Sequence of chain 1.B:
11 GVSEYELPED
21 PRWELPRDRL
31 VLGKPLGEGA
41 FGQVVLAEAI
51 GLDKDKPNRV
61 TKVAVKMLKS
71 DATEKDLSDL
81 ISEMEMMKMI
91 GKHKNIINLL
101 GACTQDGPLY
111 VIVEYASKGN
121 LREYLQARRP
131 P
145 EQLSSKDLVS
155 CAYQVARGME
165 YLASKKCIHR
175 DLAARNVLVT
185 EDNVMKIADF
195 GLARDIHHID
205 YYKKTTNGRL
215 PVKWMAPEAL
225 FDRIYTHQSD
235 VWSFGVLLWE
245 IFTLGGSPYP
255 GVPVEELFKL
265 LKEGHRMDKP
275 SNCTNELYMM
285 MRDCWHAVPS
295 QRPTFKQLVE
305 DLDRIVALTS

A protein and the small-molecule ligand that binds it are described below.
Small molecule (SMILES): O=C(O)c1cncc(-c2cccs2)c1

Binding-site contacts:
Ligand atom C1G contacts residue LEU36 of chain 1.B at 4.1 Å (hydrophobic).
Ligand atom C1N contacts residue LEU182 of chain 1.B at 3.4 Å (hydrophobic).
Ligand atom C1I contacts residue LEU182 of chain 1.B at 3.5 Å (hydrophobic).
Ligand atom C1E contacts residue VAL113 of chain 1.B at 4.4 Å (hydrophobic).
Ligand atom C1H contacts residue LEU36 of chain 1.B at 4.4 Å (hydrophobic).
Ligand atom S1D contacts residue LEU182 of chain 1.B at 4.1 Å.
Ligand atom C1L contacts residue TYR115 of chain 1.B at 3.6 Å (hydrophobic).
Ligand atom C1L contacts residue LEU36 of chain 1.B at 4.2 Å (hydrophobic).
Ligand atom S1D contacts residue ILE97 of chain 1.B at 4.2 Å.
Ligand atom S1D contacts residue VAL113 of chain 1.B at 3.7 Å.
Ligand atom C1E contacts residue LYS66 of chain 1.B at 4.0 Å.
Ligand atom C1H contacts residue LEU182 of chain 1.B at 3.9 Å (hydrophobic).
Ligand atom C1B contacts residue ALA116 of chain 1.B at 4.4 Å (hydrophobic).
Ligand atom S1D contacts residue GLU114 of chain 1.B at 4.5 Å.
Ligand atom C1N contacts residue ALA64 of chain 1.B at 3.9 Å (hydrophobic).
Ligand atom N1M contacts residue ALA116 of chain 1.B at 3.0 Å (h-bond).
Ligand atom N1M contacts residue LEU182 of chain 1.B at 3.7 Å.
Ligand atom C1J contacts residue LEU182 of chain 1.B at 3.9 Å (hydrophobic).
Ligand atom N1M contacts residue GLU114 of chain 1.B at 3.8 Å.
Ligand atom C1L contacts residue LEU182 of chain 1.B at 4.0 Å (hydrophobic).
Ligand atom C1K contacts residue VAL44 of chain 1.B at 3.7 Å (hydrophobic).
Ligand atom C1J contacts residue VAL44 of chain 1.B at 4.2 Å (hydrophobic).
Ligand atom C1G contacts residue ALA116 of chain 1.B at 4.2 Å (hydrophobic).
Ligand atom N1M contacts residue ALA64 of chain 1.B at 4.3 Å.
Ligand atom O1C contacts residue ALA116 of chain 1.B at 3.6 Å.
Ligand atom O1C contacts residue GLY119 of chain 1.B at 4.3 Å.
Ligand atom O1C contacts residue LEU36 of chain 1.B at 4.1 Å.
Ligand atom C1N contacts residue ALA116 of chain 1.B at 4.0 Å (hydrophobic).
Ligand atom N1M contacts residue TYR115 of chain 1.B at 3.7 Å.
Ligand atom O1A contacts residue LEU36 of chain 1.B at 3.7 Å.
Ligand atom C1J contacts residue ALA64 of chain 1.B at 4.5 Å (hydrophobic).
Ligand atom C1I contacts residue ALA64 of chain 1.B at 4.3 Å (hydrophobic).
Ligand atom C1G contacts residue LEU182 of chain 1.B at 4.2 Å (hydrophobic).
Ligand atom C1F contacts residue VAL44 of chain 1.B at 3.6 Å (hydrophobic).
Ligand atom C1L contacts residue ALA116 of chain 1.B at 3.3 Å (hydrophobic).
Ligand atom C1F contacts residue LYS66 of chain 1.B at 4.2 Å.
Ligand atom C1N contacts residue TYR115 of chain 1.B at 4.3 Å (hydrophobic).
Ligand atom O1C contacts residue TYR115 of chain 1.B at 4.4 Å.
Ligand atom C1N contacts residue GLU114 of chain 1.B at 3.5 Å.
Ligand atom C1B contacts residue LEU36 of chain 1.B at 4.1 Å (hydrophobic).